Binding-site contacts:
Ligand atom O1 contacts residue THR270 of chain 1.B at 4.0 Å.
Ligand atom O4 contacts residue TYR177 of chain 1.B at 3.5 Å.
Ligand atom O2 contacts residue ILE197 of chain 1.B at 4.2 Å.
Ligand atom O1 contacts residue SER196 of chain 1.B at 2.8 Å (h-bond).
Ligand atom C5 contacts residue TYR177 of chain 1.B at 4.2 Å (hydrophobic).
Ligand atom C1 contacts residue NI1 of chain 1.F at 3.0 Å.
Ligand atom O1 contacts residue HIS276 of chain 1.B at 3.2 Å (h-bond).
Ligand atom C2 contacts residue NI1 of chain 1.F at 2.9 Å.
Ligand atom C2 contacts residue HIS188 of chain 1.B at 4.3 Å.
Ligand atom O3 contacts residue PHE185 of chain 1.B at 4.0 Å.
Ligand atom C1 contacts residue TRP208 of chain 1.B at 3.9 Å (hydrophobic).
Ligand atom C4 contacts residue ASN198 of chain 1.B at 4.3 Å.
Ligand atom O4 contacts residue PHE185 of chain 1.B at 3.7 Å.
Ligand atom C4 contacts residue PHE185 of chain 1.B at 3.4 Å (hydrophobic).
Ligand atom O5 contacts residue HIS276 of chain 1.B at 3.3 Å (h-bond).
Ligand atom O4 contacts residue LYS206 of chain 1.B at 4.2 Å.
Ligand atom O5 contacts residue HIS188 of chain 1.B at 3.2 Å.
Ligand atom C2 contacts residue HIS276 of chain 1.B at 4.1 Å.
Ligand atom O1 contacts residue NI1 of chain 1.F at 2.3 Å (h-bond).
Ligand atom O2 contacts residue NI1 of chain 1.F at 4.2 Å.
Ligand atom C1 contacts residue ASN198 of chain 1.B at 4.0 Å.
Ligand atom O2 contacts residue ASN198 of chain 1.B at 3.1 Å (h-bond).
Ligand atom O3 contacts residue TYR132 of chain 1.B at 3.1 Å (h-bond).
Ligand atom C1 contacts residue HIS276 of chain 1.B at 4.1 Å.
Ligand atom O2 contacts residue SER288 of chain 1.B at 3.5 Å.
Ligand atom C3 contacts residue ASN198 of chain 1.B at 3.7 Å.
Ligand atom O4 contacts residue TYR132 of chain 1.B at 2.6 Å (h-bond).
Ligand atom C5 contacts residue TYR132 of chain 1.B at 3.2 Å (hydrophobic).
Ligand atom O2 contacts residue TRP208 of chain 1.B at 4.0 Å.
Ligand atom C5 contacts residue LYS206 of chain 1.B at 3.7 Å.
Ligand atom O5 contacts residue PHE185 of chain 1.B at 3.8 Å.
Ligand atom C2 contacts residue TRP208 of chain 1.B at 4.2 Å (hydrophobic).
Ligand atom O2 contacts residue SER196 of chain 1.B at 4.0 Å.
Ligand atom C1 contacts residue SER196 of chain 1.B at 3.8 Å.
Ligand atom O3 contacts residue ASN198 of chain 1.B at 3.7 Å.
Ligand atom O3 contacts residue LYS206 of chain 1.B at 2.6 Å (salt-bridge).
Ligand atom O1 contacts residue TRP208 of chain 1.B at 4.2 Å.
Ligand atom C5 contacts residue PHE185 of chain 1.B at 3.5 Å (hydrophobic).
Ligand atom O1 contacts residue GLU190 of chain 1.B at 3.3 Å (salt-bridge).
Ligand atom O5 contacts residue NI1 of chain 1.F at 2.3 Å (h-bond).

Sequence of chain 1.B:
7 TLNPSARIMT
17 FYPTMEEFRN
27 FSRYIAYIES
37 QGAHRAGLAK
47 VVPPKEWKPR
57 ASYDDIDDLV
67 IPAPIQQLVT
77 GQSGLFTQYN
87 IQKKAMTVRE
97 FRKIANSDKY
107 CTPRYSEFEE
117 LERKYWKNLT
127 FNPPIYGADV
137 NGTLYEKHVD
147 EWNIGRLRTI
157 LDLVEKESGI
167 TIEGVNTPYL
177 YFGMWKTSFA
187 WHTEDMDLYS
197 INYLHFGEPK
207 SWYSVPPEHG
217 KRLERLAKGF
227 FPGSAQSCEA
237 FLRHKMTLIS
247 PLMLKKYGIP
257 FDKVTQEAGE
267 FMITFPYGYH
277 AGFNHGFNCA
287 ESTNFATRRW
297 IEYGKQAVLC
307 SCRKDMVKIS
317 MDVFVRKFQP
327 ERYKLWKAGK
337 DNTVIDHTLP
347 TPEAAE

The protein below binds the small molecule below.
Small molecule (SMILES): O=C(O)CCC(=O)C(=O)O